A small-molecule ligand and the protein it binds are described below.
Small molecule (SMILES): CCCCCCCCCCC(=O)O

Sequence of chain 1.A:
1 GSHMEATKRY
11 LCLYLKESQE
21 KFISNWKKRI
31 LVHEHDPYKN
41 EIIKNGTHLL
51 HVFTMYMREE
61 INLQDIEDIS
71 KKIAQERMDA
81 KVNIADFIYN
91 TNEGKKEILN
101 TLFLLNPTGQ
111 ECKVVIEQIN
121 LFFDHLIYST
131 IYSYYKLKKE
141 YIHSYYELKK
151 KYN

Binding-site contacts:
Ligand atom CAM contacts residue ILE73 of chain 1.A at 4.0 Å (hydrophobic).
Ligand atom OAB contacts residue ARG77 of chain 1.A at 3.3 Å (salt-bridge).
Ligand atom OAB contacts residue ILE73 of chain 1.A at 3.9 Å.
Ligand atom CAK contacts residue ASN45 of chain 1.A at 4.1 Å.
Ligand atom CAD contacts residue GLY46 of chain 1.A at 3.9 Å.
Ligand atom CAE contacts residue GLY46 of chain 1.A at 4.0 Å.
Ligand atom CAL contacts residue ILE42 of chain 1.A at 3.6 Å (hydrophobic).
Ligand atom OAC contacts residue GLU76 of chain 1.A at 4.1 Å.
Ligand atom CAH contacts residue THR91 of chain 1.A at 3.4 Å.
Ligand atom CAM contacts residue ARG77 of chain 1.A at 4.3 Å.
Ligand atom CAG contacts residue TRP26 of chain 1.A at 4.0 Å (hydrophobic).
Ligand atom CAK contacts residue ILE73 of chain 1.A at 3.8 Å (hydrophobic).
Ligand atom CAD contacts residue TRP26 of chain 1.A at 3.8 Å (hydrophobic).
Ligand atom OAC contacts residue ILE73 of chain 1.A at 3.8 Å.
Ligand atom OAB contacts residue ILE42 of chain 1.A at 3.8 Å.
Ligand atom CAH contacts residue LEU126 of chain 1.A at 4.2 Å (hydrophobic).
Ligand atom CAD contacts residue PHE22 of chain 1.A at 4.2 Å (hydrophobic).
Ligand atom CAK contacts residue PHE87 of chain 1.A at 4.2 Å (hydrophobic).
Ligand atom CAI contacts residue TRP26 of chain 1.A at 4.0 Å (hydrophobic).
Ligand atom CAK contacts residue LEU49 of chain 1.A at 4.4 Å (hydrophobic).
Ligand atom CAJ contacts residue LEU49 of chain 1.A at 3.8 Å (hydrophobic).
Ligand atom OAC contacts residue ILE42 of chain 1.A at 3.8 Å.
Ligand atom CAI contacts residue THR91 of chain 1.A at 3.4 Å.
Ligand atom CAA contacts residue PHE22 of chain 1.A at 2.7 Å (hydrophobic).
Ligand atom CAJ contacts residue TRP26 of chain 1.A at 4.3 Å (hydrophobic).
Ligand atom CAA contacts residue ILE23 of chain 1.A at 4.3 Å (hydrophobic).
Ligand atom CAA contacts residue TRP26 of chain 1.A at 4.1 Å (hydrophobic).
Ligand atom CAF contacts residue PHE123 of chain 1.A at 4.0 Å (hydrophobic).
Ligand atom CAM contacts residue ILE42 of chain 1.A at 3.8 Å (hydrophobic).
Ligand atom CAG contacts residue LEU49 of chain 1.A at 4.2 Å (hydrophobic).
Ligand atom CAM contacts residue ASN45 of chain 1.A at 3.8 Å.
Ligand atom CAA contacts residue GLY94 of chain 1.A at 3.9 Å.
Ligand atom OAC contacts residue ASN45 of chain 1.A at 2.6 Å (h-bond).
Ligand atom CAG contacts residue GLY46 of chain 1.A at 3.9 Å.
Ligand atom OAC contacts residue GLU41 of chain 1.A at 4.0 Å.
Ligand atom CAD contacts residue GLY94 of chain 1.A at 4.3 Å.
Ligand atom CAL contacts residue ASN45 of chain 1.A at 4.1 Å.
Ligand atom CAJ contacts residue ASN45 of chain 1.A at 4.3 Å.
Ligand atom CAH contacts residue LEU49 of chain 1.A at 3.9 Å (hydrophobic).
Ligand atom CAJ contacts residue GLY46 of chain 1.A at 4.0 Å.